Binding-site contacts:
Ligand atom OXT contacts residue SER98 of chain 1.CB at 3.0 Å.
Ligand atom OXT contacts residue GLY68 of chain 1.CB at 3.6 Å.
Ligand atom CB contacts residue ILE71 of chain 1.CB at 3.6 Å (hydrophobic).
Ligand atom N contacts residue ILE71 of chain 1.CB at 3.7 Å.
Ligand atom OXT contacts residue MET99 of chain 1.CB at 3.0 Å (h-bond).
Ligand atom N contacts residue LEU126 of chain 1.CB at 3.0 Å (h-bond).
Ligand atom C contacts residue ILE71 of chain 1.CB at 4.0 Å (hydrophobic).
Ligand atom N contacts residue GLY69 of chain 1.CB at 2.8 Å (h-bond).
Ligand atom C4 contacts residue PHE143 of chain 1.CB at 4.0 Å (hydrophobic).
Ligand atom C4 contacts residue ILE146 of chain 1.CB at 4.0 Å (hydrophobic).
Ligand atom C contacts residue MET99 of chain 1.CB at 3.9 Å (hydrophobic).
Ligand atom O contacts residue LEU126 of chain 1.CB at 2.8 Å (h-bond).
Ligand atom O contacts residue SER98 of chain 1.CB at 3.0 Å.
Ligand atom CB contacts residue GLY69 of chain 1.CB at 4.0 Å.
Ligand atom CA contacts residue LEU126 of chain 1.CB at 3.7 Å (hydrophobic).
Ligand atom CD2 contacts residue PRO125 of chain 1.CB at 3.6 Å (hydrophobic).
Ligand atom C5 contacts residue ILE146 of chain 1.CB at 3.5 Å (hydrophobic).
Ligand atom C3 contacts residue PHE147 of chain 1.OA at 3.8 Å (hydrophobic).
Ligand atom CD2 contacts residue HIS123 of chain 1.CB at 3.4 Å.
Ligand atom C contacts residue GLY69 of chain 1.CB at 3.5 Å.
Ligand atom C5 contacts residue ARG119 of chain 1.AB at 3.7 Å.
Ligand atom C2 contacts residue PHE147 of chain 1.OA at 4.0 Å (hydrophobic).
Ligand atom CD1 contacts residue SER98 of chain 1.CB at 3.3 Å.
Ligand atom OXT contacts residue GLY69 of chain 1.CB at 2.9 Å (h-bond).
Ligand atom O contacts residue GLY69 of chain 1.CB at 4.2 Å.
Ligand atom CD1 contacts residue MET99 of chain 1.CB at 3.4 Å (hydrophobic).
Ligand atom C contacts residue LEU126 of chain 1.CB at 3.8 Å (hydrophobic).
Ligand atom CD2 contacts residue GLN124 of chain 1.CB at 3.8 Å.
Ligand atom CB contacts residue LEU126 of chain 1.CB at 3.9 Å (hydrophobic).
Ligand atom O1 contacts residue SER70 of chain 1.CB at 3.8 Å.
Ligand atom C contacts residue LEU126 of chain 1.CB at 4.0 Å (hydrophobic).
Ligand atom C contacts residue ILE71 of chain 1.CB at 3.7 Å (hydrophobic).
Ligand atom C contacts residue SER98 of chain 1.CB at 3.2 Å.
Ligand atom O contacts residue HIS123 of chain 1.CB at 3.4 Å (h-bond).
Ligand atom C2 contacts residue LEU126 of chain 1.CB at 3.6 Å (hydrophobic).
Ligand atom CB contacts residue MET99 of chain 1.CB at 4.0 Å (hydrophobic).
Ligand atom O1 contacts residue ILE71 of chain 1.CB at 2.8 Å (h-bond).
Ligand atom C3 contacts residue PHE143 of chain 1.CB at 3.8 Å (hydrophobic).
Ligand atom CA contacts residue GLY69 of chain 1.CB at 3.5 Å.
Ligand atom O contacts residue PRO125 of chain 1.CB at 3.3 Å.

Sequence of chain 1.AB:
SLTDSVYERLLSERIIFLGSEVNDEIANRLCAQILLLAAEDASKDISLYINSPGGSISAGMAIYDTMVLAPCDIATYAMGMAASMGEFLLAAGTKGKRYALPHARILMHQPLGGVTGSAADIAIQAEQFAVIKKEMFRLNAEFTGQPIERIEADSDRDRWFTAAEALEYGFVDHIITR

The protein below binds the small molecule below.
Small molecule (SMILES): CC(C)C[C@H](NC(=O)[C@H](CC(C)C)NC(=O)c1ccccc1)C(=O)O

Sequence of chain 1.CB:
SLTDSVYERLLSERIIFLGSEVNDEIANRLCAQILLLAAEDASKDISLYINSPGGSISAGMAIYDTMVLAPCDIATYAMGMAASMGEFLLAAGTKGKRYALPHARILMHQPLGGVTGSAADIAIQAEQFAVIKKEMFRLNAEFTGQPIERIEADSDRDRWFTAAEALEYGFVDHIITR

Sequence of chain 1.OA:
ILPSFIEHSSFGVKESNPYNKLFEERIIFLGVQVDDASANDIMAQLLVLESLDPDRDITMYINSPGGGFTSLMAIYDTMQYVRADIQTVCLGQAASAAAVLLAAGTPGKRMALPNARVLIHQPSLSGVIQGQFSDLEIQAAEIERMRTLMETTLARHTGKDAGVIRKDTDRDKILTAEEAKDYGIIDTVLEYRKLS